Binding-site contacts:
Ligand atom Y1 contacts residue GLU42 of chain 1.A at 2.5 Å.
Ligand atom C2 contacts residue GLU42 of chain 1.A at 4.4 Å.
Ligand atom O4 contacts residue GLU45 of chain 1.A at 2.8 Å (salt-bridge).
Ligand atom O1 contacts residue GLU42 of chain 1.A at 3.0 Å (salt-bridge).
Ligand atom O1 contacts residue ARG41 of chain 1.A at 4.1 Å.
Ligand atom O5 contacts residue ARG41 of chain 1.A at 3.3 Å (salt-bridge).
Ligand atom C8 contacts residue ARG41 of chain 1.A at 4.3 Å.
Ligand atom O5 contacts residue GLU45 of chain 1.A at 2.9 Å (salt-bridge).
Ligand atom O5 contacts residue GLU42 of chain 1.A at 3.2 Å (salt-bridge).
Ligand atom O2 contacts residue GLU42 of chain 1.A at 3.4 Å (salt-bridge).
Ligand atom C8 contacts residue GLU45 of chain 1.A at 3.4 Å.
Ligand atom Y1 contacts residue GLU45 of chain 1.A at 2.4 Å.
Ligand atom O2 contacts residue GLU45 of chain 1.A at 4.5 Å.
Ligand atom C6 contacts residue GLU45 of chain 1.A at 4.2 Å.

A small-molecule ligand and the protein it binds are described below.
Small molecule (SMILES): OCC12CO->[Y]34(<-OCCN->31CCO->4)<-OC2

Sequence of chain 1.A:
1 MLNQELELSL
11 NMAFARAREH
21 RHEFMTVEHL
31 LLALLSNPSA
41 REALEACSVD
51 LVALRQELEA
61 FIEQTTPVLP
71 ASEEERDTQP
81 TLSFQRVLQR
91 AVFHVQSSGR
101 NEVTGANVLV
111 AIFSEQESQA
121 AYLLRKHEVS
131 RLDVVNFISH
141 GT